Sequence of chain 1.B:
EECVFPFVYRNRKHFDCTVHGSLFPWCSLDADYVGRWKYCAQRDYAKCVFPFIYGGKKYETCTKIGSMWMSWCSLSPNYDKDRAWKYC

Binding-site contacts:
Ligand atom C4 contacts residue SER43 of chain 1.B at 4.2 Å.
Ligand atom O2 contacts residue TYR30 of chain 1.B at 3.6 Å (h-bond).
Ligand atom C4 contacts residue TRP47 of chain 1.B at 3.8 Å (hydrophobic).
Ligand atom O2 contacts residue TYR54 of chain 1.B at 3.4 Å (h-bond).
Ligand atom O4 contacts residue TYR30 of chain 1.B at 2.6 Å (h-bond).
Ligand atom C5 contacts residue TRP47 of chain 1.B at 3.7 Å (hydrophobic).
Ligand atom N1 contacts residue GLY42 of chain 1.B at 4.4 Å.
Ligand atom C4 contacts residue TRP58 of chain 1.B at 3.9 Å (hydrophobic).
Ligand atom P1 contacts residue TYR54 of chain 1.B at 3.6 Å.
Ligand atom N1 contacts residue TYR30 of chain 1.B at 4.3 Å.
Ligand atom O2 contacts residue TRP58 of chain 1.B at 4.4 Å.
Ligand atom C2 contacts residue TRP58 of chain 1.B at 4.1 Å (hydrophobic).
Ligand atom C1 contacts residue TYR30 of chain 1.B at 3.7 Å (hydrophobic).
Ligand atom N1 contacts residue TRP58 of chain 1.B at 4.2 Å.
Ligand atom C5 contacts residue TYR30 of chain 1.B at 4.2 Å (hydrophobic).
Ligand atom C3 contacts residue HIS41 of chain 1.B at 3.9 Å.
Ligand atom C5 contacts residue TRP58 of chain 1.B at 3.7 Å (hydrophobic).
Ligand atom C5 contacts residue TYR54 of chain 1.B at 3.8 Å (hydrophobic).
Ligand atom N1 contacts residue TRP47 of chain 1.B at 4.0 Å.
Ligand atom C3 contacts residue TRP47 of chain 1.B at 3.7 Å (hydrophobic).
Ligand atom O1 contacts residue TYR54 of chain 1.B at 2.6 Å (h-bond).
Ligand atom C3 contacts residue GLY42 of chain 1.B at 3.4 Å.
Ligand atom P1 contacts residue TYR30 of chain 1.B at 3.7 Å.
Ligand atom O4 contacts residue TYR54 of chain 1.B at 4.4 Å.
Ligand atom C3 contacts residue TYR30 of chain 1.B at 3.5 Å (hydrophobic).

This protein binds this small molecule.
Small molecule (SMILES): C[N+](C)(C)CCOP(=O)(O)O